Sequence of chain 1.B:
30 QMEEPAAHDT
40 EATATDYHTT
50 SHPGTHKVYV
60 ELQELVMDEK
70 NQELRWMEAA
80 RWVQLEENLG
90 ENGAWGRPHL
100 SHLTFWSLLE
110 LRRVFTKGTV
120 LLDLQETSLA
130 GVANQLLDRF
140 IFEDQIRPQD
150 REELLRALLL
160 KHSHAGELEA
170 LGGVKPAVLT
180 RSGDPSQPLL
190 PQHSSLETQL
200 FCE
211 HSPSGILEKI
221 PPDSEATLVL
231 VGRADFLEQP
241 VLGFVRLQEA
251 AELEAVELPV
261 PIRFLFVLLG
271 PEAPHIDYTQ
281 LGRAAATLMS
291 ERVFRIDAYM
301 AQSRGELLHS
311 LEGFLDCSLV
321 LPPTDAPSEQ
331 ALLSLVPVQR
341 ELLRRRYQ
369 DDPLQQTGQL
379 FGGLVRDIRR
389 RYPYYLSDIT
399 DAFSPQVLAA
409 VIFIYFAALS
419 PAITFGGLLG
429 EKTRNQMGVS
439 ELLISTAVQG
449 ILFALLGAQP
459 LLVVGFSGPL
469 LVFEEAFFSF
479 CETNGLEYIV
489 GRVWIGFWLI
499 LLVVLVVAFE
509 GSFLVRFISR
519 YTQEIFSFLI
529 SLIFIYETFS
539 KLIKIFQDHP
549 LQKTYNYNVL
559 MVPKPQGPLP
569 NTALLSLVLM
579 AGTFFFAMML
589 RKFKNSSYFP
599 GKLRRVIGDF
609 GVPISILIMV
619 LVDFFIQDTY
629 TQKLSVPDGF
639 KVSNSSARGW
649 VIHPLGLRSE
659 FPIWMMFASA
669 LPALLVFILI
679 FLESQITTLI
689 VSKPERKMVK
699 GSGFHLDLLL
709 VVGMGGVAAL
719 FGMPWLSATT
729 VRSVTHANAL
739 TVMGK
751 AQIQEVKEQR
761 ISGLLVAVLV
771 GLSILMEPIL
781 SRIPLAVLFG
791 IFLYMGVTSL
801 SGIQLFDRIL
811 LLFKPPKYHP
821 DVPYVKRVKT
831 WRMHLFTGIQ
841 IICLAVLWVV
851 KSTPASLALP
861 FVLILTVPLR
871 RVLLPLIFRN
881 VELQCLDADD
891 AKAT

Binding-site contacts:
Ligand atom C5 contacts residue ARG432 of chain 1.B at 4.2 Å.
Ligand atom C3 contacts residue ARG432 of chain 1.B at 4.3 Å.
Ligand atom C8 contacts residue ASN433 of chain 1.B at 3.4 Å.
Ligand atom C6 contacts residue SER644 of chain 1.B at 4.5 Å.
Ligand atom C5 contacts residue ALA645 of chain 1.B at 4.4 Å (hydrophobic).
Ligand atom C6 contacts residue ARG656 of chain 1.B at 4.4 Å.
Ligand atom C4 contacts residue ARG432 of chain 1.B at 3.5 Å.
Ligand atom C4 contacts residue ASN642 of chain 1.B at 4.2 Å.
Ligand atom C1 contacts residue ASN642 of chain 1.B at 1.4 Å.
Ligand atom C2 contacts residue ASN642 of chain 1.B at 2.4 Å.
Ligand atom O6 contacts residue ARG432 of chain 1.B at 2.5 Å (salt-bridge).
Ligand atom C7 contacts residue ARG432 of chain 1.B at 4.2 Å.
Ligand atom C3 contacts residue ASN642 of chain 1.B at 3.8 Å.
Ligand atom C7 contacts residue ASN642 of chain 1.B at 3.7 Å.
Ligand atom O5 contacts residue ASN642 of chain 1.B at 2.4 Å (h-bond).
Ligand atom C5 contacts residue SER644 of chain 1.B at 3.8 Å.
Ligand atom C6 contacts residue ARG432 of chain 1.B at 3.8 Å.
Ligand atom C8 contacts residue ARG432 of chain 1.B at 3.2 Å.
Ligand atom O5 contacts residue SER644 of chain 1.B at 4.2 Å.
Ligand atom C6 contacts residue ALA645 of chain 1.B at 4.1 Å (hydrophobic).
Ligand atom C5 contacts residue ASN642 of chain 1.B at 3.7 Å.
Ligand atom O7 contacts residue ASN433 of chain 1.B at 3.7 Å.
Ligand atom O5 contacts residue ALA645 of chain 1.B at 3.8 Å.
Ligand atom N2 contacts residue ASN642 of chain 1.B at 2.9 Å (h-bond).
Ligand atom C7 contacts residue ASN433 of chain 1.B at 4.0 Å.
Ligand atom C8 contacts residue ASN642 of chain 1.B at 4.1 Å.
Ligand atom C2 contacts residue ARG432 of chain 1.B at 4.4 Å.
Ligand atom C1 contacts residue SER644 of chain 1.B at 4.0 Å.
Ligand atom O3 contacts residue ARG432 of chain 1.B at 3.8 Å.
Ligand atom O4 contacts residue ARG432 of chain 1.B at 3.4 Å (salt-bridge).

This protein binds this small molecule.
Small molecule (SMILES): CC(=O)N[C@@H]1[C@@H](O)[C@H](O)[C@@H](CO)O[C@H]1O